Binding-site contacts:
Ligand atom N2 contacts residue ASN119 of chain 1.B at 3.0 Å (h-bond).
Ligand atom C1 contacts residue ASN122 of chain 1.B at 3.6 Å.
Ligand atom N2 contacts residue THR121 of chain 1.B at 3.3 Å.
Ligand atom C8 contacts residue ALA120 of chain 1.B at 3.7 Å (hydrophobic).
Ligand atom C3 contacts residue ASN119 of chain 1.B at 3.8 Å.
Ligand atom C2 contacts residue ASN119 of chain 1.B at 2.5 Å.
Ligand atom C5 contacts residue ASN119 of chain 1.B at 3.6 Å.
Ligand atom C5 contacts residue VAL124 of chain 1.B at 4.5 Å (hydrophobic).
Ligand atom N2 contacts residue ASN122 of chain 1.B at 4.0 Å.
Ligand atom C8 contacts residue ASN119 of chain 1.B at 4.5 Å.
Ligand atom O5 contacts residue ASN119 of chain 1.B at 2.3 Å (h-bond).
Ligand atom C3 contacts residue ASN122 of chain 1.B at 3.6 Å.
Ligand atom C1 contacts residue ASN119 of chain 1.B at 1.4 Å.
Ligand atom O6 contacts residue VAL124 of chain 1.B at 4.5 Å.
Ligand atom O5 contacts residue ASN122 of chain 1.B at 4.1 Å.
Ligand atom C2 contacts residue ASN122 of chain 1.B at 3.9 Å.
Ligand atom C2 contacts residue THR121 of chain 1.B at 4.5 Å.
Ligand atom C6 contacts residue VAL124 of chain 1.B at 3.8 Å (hydrophobic).
Ligand atom C4 contacts residue ASN119 of chain 1.B at 4.2 Å.
Ligand atom O7 contacts residue VAL168 of chain 1.B at 4.0 Å.
Ligand atom C8 contacts residue THR121 of chain 1.B at 3.4 Å.
Ligand atom C7 contacts residue VAL168 of chain 1.B at 4.3 Å (hydrophobic).
Ligand atom C7 contacts residue THR121 of chain 1.B at 3.9 Å.
Ligand atom C7 contacts residue ASN119 of chain 1.B at 3.6 Å.
Ligand atom C5 contacts residue ASN122 of chain 1.B at 3.8 Å.
Ligand atom O7 contacts residue ASN119 of chain 1.B at 3.9 Å.
Ligand atom C8 contacts residue VAL124 of chain 1.B at 4.2 Å (hydrophobic).
Ligand atom C4 contacts residue ASN122 of chain 1.B at 4.1 Å.
Ligand atom O4 contacts residue ASN122 of chain 1.B at 4.2 Å.
Ligand atom C8 contacts residue VAL168 of chain 1.B at 3.6 Å (hydrophobic).

Sequence of chain 1.B:
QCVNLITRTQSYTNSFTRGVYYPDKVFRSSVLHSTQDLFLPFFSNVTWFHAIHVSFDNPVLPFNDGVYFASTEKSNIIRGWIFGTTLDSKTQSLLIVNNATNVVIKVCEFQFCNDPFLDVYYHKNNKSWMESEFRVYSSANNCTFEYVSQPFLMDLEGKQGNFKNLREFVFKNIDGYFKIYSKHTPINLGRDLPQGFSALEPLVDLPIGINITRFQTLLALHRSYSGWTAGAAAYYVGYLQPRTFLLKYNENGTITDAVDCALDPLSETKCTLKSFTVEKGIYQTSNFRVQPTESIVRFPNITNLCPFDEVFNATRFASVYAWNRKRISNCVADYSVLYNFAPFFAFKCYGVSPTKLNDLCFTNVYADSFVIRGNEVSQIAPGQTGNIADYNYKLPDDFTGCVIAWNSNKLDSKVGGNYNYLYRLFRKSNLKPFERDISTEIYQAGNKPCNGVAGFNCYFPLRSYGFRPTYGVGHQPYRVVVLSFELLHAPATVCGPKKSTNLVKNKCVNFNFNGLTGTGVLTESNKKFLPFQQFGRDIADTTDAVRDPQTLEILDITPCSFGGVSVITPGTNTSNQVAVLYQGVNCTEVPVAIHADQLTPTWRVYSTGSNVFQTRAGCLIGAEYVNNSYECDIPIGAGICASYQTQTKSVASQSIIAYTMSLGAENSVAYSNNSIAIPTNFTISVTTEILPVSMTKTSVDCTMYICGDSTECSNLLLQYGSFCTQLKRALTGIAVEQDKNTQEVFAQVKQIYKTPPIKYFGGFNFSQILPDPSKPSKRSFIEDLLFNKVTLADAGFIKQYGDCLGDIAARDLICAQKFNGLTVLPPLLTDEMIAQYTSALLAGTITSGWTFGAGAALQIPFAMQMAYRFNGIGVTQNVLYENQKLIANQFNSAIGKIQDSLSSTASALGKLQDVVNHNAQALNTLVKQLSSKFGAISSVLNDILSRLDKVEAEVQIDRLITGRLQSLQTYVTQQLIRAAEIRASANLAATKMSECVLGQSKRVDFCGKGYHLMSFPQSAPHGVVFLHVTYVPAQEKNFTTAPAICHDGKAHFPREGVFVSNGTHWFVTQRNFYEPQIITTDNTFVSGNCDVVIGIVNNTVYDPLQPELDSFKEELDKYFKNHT

This protein binds this small molecule.
Small molecule (SMILES): CC(=O)N[C@H]1[C@H](O[C@H]2[C@H](O)[C@@H](NC(C)=O)CO[C@@H]2CO)O[C@H](CO)[C@@H](O[C@H]2O[C@H](CO)[C@@H](O)[C@H](O)[C@@H]2O)[C@@H]1O